Sequence of chain 1.Q:
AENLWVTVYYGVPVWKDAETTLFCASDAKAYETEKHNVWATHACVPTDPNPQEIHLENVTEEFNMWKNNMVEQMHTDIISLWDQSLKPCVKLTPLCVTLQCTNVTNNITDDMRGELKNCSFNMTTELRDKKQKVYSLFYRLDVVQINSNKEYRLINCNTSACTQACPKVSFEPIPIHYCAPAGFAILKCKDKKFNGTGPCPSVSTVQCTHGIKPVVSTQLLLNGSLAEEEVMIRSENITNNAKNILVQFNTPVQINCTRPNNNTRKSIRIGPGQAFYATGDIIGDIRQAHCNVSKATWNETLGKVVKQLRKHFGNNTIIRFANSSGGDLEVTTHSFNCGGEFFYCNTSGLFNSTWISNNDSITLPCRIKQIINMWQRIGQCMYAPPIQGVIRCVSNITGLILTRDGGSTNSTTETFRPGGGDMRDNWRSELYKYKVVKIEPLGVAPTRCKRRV

A protein and the small-molecule ligand that binds it are described below.
Small molecule (SMILES): CC(=O)N[C@H]1[C@H](O[C@H]2[C@H](O)[C@@H](NC(C)=O)CO[C@@H]2CO)O[C@H](CO)[C@@H](O)[C@@H]1O

Binding-site contacts:
Ligand atom C4 contacts residue ASN204 of chain 1.Q at 4.3 Å.
Ligand atom O6 contacts residue PRO208 of chain 1.Q at 4.3 Å.
Ligand atom O5 contacts residue THR206 of chain 1.Q at 4.0 Å.
Ligand atom O7 contacts residue ASN204 of chain 1.Q at 3.2 Å (h-bond).
Ligand atom C8 contacts residue GLY207 of chain 1.Q at 4.3 Å.
Ligand atom C5 contacts residue ASN204 of chain 1.Q at 3.7 Å.
Ligand atom N2 contacts residue ASN204 of chain 1.Q at 2.8 Å (h-bond).
Ligand atom O6 contacts residue ASN204 of chain 1.Q at 4.4 Å.
Ligand atom C3 contacts residue ASN204 of chain 1.Q at 3.8 Å.
Ligand atom C1 contacts residue THR206 of chain 1.Q at 4.2 Å.
Ligand atom C8 contacts residue SER244 of chain 1.Q at 3.5 Å.
Ligand atom C8 contacts residue ASN204 of chain 1.Q at 4.3 Å.
Ligand atom C2 contacts residue ASN204 of chain 1.Q at 2.5 Å.
Ligand atom O6 contacts residue THR206 of chain 1.Q at 3.6 Å.
Ligand atom O5 contacts residue ASN204 of chain 1.Q at 2.4 Å (h-bond).
Ligand atom O7 contacts residue HIS321 of chain 1.Q at 3.2 Å (h-bond).
Ligand atom C6 contacts residue THR206 of chain 1.Q at 4.4 Å.
Ligand atom C5 contacts residue THR206 of chain 1.Q at 3.9 Å.
Ligand atom C7 contacts residue ASN204 of chain 1.Q at 3.2 Å.
Ligand atom C1 contacts residue ASN204 of chain 1.Q at 1.4 Å.
Ligand atom C7 contacts residue HIS321 of chain 1.Q at 4.2 Å.
Ligand atom C8 contacts residue ILE247 of chain 1.Q at 3.7 Å (hydrophobic).